Binding-site contacts:
Ligand atom C3 contacts residue THR87 of chain 1.C at 4.5 Å.
Ligand atom C1 contacts residue ASN85 of chain 1.C at 1.4 Å.
Ligand atom O3 contacts residue THR87 of chain 1.C at 4.5 Å.
Ligand atom C4 contacts residue ASN85 of chain 1.C at 4.3 Å.
Ligand atom O5 contacts residue ASN85 of chain 1.C at 2.4 Å (h-bond).
Ligand atom C1 contacts residue THR87 of chain 1.C at 4.2 Å.
Ligand atom O3 contacts residue ASN85 of chain 1.C at 3.7 Å.
Ligand atom C3 contacts residue ASN85 of chain 1.C at 3.7 Å.
Ligand atom C7 contacts residue THR87 of chain 1.C at 3.7 Å.
Ligand atom C2 contacts residue THR87 of chain 1.C at 3.4 Å.
Ligand atom N2 contacts residue ASN85 of chain 1.C at 3.3 Å (h-bond).
Ligand atom O7 contacts residue THR88 of chain 1.C at 3.7 Å.
Ligand atom O7 contacts residue THR87 of chain 1.C at 3.0 Å (h-bond).
Ligand atom C7 contacts residue THR88 of chain 1.C at 4.1 Å.
Ligand atom C1 contacts residue THR88 of chain 1.C at 4.3 Å.
Ligand atom C5 contacts residue ASN85 of chain 1.C at 3.7 Å.
Ligand atom N2 contacts residue THR88 of chain 1.C at 3.9 Å.
Ligand atom C7 contacts residue ASN85 of chain 1.C at 4.4 Å.
Ligand atom C2 contacts residue ASN85 of chain 1.C at 2.5 Å.
Ligand atom N2 contacts residue THR87 of chain 1.C at 3.7 Å.

Sequence of chain 1.C:
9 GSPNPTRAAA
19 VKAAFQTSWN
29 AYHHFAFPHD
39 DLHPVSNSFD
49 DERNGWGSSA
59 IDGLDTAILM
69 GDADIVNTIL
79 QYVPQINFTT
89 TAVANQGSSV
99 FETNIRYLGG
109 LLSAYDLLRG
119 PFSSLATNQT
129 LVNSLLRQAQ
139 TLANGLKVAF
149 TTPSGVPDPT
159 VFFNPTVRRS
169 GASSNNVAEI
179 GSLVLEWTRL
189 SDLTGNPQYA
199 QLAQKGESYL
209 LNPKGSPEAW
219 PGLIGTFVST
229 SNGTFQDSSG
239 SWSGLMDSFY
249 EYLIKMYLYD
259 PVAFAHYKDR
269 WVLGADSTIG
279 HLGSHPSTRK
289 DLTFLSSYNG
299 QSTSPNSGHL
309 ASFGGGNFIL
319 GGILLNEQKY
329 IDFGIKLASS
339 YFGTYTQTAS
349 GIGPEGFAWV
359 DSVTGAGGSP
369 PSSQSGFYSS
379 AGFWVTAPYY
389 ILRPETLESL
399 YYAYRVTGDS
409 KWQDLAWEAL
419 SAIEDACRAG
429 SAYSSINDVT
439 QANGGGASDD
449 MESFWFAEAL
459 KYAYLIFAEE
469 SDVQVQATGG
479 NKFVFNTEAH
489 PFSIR

The small molecule below binds the protein below.
Small molecule (SMILES): CC(=O)N[C@@H]1[C@@H](O)[C@H](O)[C@@H](CO)O[C@H]1O